Sequence of chain 1.B:
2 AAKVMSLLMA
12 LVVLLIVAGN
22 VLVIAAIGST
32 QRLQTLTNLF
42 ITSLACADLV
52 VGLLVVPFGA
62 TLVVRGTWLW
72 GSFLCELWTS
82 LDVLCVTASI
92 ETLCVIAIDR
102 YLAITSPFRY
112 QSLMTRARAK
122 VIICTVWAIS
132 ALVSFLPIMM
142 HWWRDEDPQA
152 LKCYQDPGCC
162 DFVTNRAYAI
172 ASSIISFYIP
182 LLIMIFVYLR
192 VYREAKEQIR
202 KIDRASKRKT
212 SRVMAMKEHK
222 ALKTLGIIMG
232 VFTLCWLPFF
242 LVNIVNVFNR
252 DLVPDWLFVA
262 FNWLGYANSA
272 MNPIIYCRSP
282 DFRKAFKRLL

The protein below binds the small molecule below.
Small molecule (SMILES): CCCCCCCCCC(=O)N(CCO)C[C@@H](O)[C@@H](O)[C@@H](O)[C@@H](O)CO

Binding-site contacts:
Ligand atom C30 contacts residue ILE123 of chain 1.B at 4.2 Å (hydrophobic).
Ligand atom C18 contacts residue VAL96 of chain 1.B at 4.3 Å (hydrophobic).
Ligand atom C1 contacts residue ILE130 of chain 1.B at 4.4 Å (hydrophobic).
Ligand atom C12 contacts residue VAL96 of chain 1.B at 4.4 Å (hydrophobic).
Ligand atom C1 contacts residue GLU92 of chain 1.B at 3.8 Å.
Ligand atom O49 contacts residue ARG119 of chain 1.B at 4.2 Å.
Ligand atom C40 contacts residue ARG119 of chain 1.B at 3.9 Å.
Ligand atom C24 contacts residue THR126 of chain 1.B at 4.0 Å.
Ligand atom C18 contacts residue VAL127 of chain 1.B at 4.5 Å (hydrophobic).
Ligand atom O34 contacts residue VAL122 of chain 1.B at 4.0 Å.
Ligand atom C24 contacts residue ILE123 of chain 1.B at 4.4 Å (hydrophobic).
Ligand atom C15 contacts residue VAL127 of chain 1.B at 4.5 Å (hydrophobic).
Ligand atom C9 contacts residue ILE184 of chain 1.B at 4.2 Å (hydrophobic).
Ligand atom C0 contacts residue ILE180 of chain 1.B at 4.0 Å (hydrophobic).
Ligand atom O34 contacts residue THR126 of chain 1.B at 3.6 Å.
Ligand atom O51 contacts residue VAL122 of chain 1.B at 3.3 Å.
Ligand atom O53 contacts residue ARG119 of chain 1.B at 3.5 Å (salt-bridge).
Ligand atom C0 contacts residue GLU92 of chain 1.B at 4.0 Å.
Ligand atom O51 contacts residue ARG119 of chain 1.B at 3.8 Å.
Ligand atom C0 contacts residue ILE176 of chain 1.B at 4.4 Å (hydrophobic).
Ligand atom C41 contacts residue VAL122 of chain 1.B at 4.3 Å (hydrophobic).
Ligand atom O34 contacts residue ILE123 of chain 1.B at 3.7 Å.
Ligand atom C18 contacts residue ILE123 of chain 1.B at 4.2 Å (hydrophobic).